Sequence of chain 1.A:
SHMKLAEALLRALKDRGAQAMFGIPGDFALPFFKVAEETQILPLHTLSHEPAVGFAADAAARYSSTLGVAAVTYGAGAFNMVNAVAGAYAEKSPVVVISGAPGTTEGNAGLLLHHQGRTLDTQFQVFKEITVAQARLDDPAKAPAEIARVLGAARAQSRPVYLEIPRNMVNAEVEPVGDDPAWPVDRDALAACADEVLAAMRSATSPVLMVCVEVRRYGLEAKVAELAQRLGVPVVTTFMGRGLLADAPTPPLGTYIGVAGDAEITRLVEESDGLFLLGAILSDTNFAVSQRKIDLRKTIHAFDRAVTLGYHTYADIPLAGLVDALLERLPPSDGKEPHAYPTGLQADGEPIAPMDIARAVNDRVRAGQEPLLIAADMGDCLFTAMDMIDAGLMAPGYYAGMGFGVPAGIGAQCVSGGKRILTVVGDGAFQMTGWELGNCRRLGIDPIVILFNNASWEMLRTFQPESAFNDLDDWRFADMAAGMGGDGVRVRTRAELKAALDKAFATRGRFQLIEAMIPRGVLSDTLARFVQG

This small molecule binds to this protein.
Small molecule (SMILES): O=C(O)C(=O)CCCc1ccccc1

Sequence of chain 1.B:
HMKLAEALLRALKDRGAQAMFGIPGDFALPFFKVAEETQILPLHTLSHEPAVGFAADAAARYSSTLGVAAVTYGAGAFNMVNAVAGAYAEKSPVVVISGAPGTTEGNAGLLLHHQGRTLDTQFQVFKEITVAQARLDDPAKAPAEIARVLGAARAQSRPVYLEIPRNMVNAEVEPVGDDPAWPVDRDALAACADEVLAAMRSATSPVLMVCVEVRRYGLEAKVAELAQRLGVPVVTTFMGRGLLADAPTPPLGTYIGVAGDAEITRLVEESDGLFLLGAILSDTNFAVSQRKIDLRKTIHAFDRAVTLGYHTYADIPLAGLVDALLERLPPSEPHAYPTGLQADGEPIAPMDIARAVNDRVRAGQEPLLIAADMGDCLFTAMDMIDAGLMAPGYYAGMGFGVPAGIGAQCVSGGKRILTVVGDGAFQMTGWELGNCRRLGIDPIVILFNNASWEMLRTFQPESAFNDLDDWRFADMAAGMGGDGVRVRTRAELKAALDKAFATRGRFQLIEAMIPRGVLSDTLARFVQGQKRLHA

Binding-site contacts:
Ligand atom O1 contacts residue GLY44 of chain 1.A at 3.6 Å.
Ligand atom C9 contacts residue MET481 of chain 1.B at 3.7 Å (hydrophobic).
Ligand atom C11 contacts residue HIS133 of chain 1.A at 3.6 Å.
Ligand atom C10 contacts residue TPW1 of chain 1.J at 3.5 Å.
Ligand atom C7 contacts residue PHE552 of chain 1.B at 3.9 Å (hydrophobic).
Ligand atom C2 contacts residue ASP45 of chain 1.A at 3.9 Å.
Ligand atom C3 contacts residue ASP45 of chain 1.A at 3.7 Å.
Ligand atom C10 contacts residue HIS132 of chain 1.A at 4.0 Å.
Ligand atom O3 contacts residue TPW1 of chain 1.J at 3.2 Å (h-bond).
Ligand atom C11 contacts residue TPW1 of chain 1.J at 3.4 Å.
Ligand atom C8 contacts residue ALA422 of chain 1.B at 4.0 Å (hydrophobic).
Ligand atom C5 contacts residue THR303 of chain 1.B at 3.6 Å.
Ligand atom C6 contacts residue PHE552 of chain 1.B at 3.7 Å (hydrophobic).
Ligand atom C1 contacts residue PHE552 of chain 1.B at 3.5 Å (hydrophobic).
Ligand atom O1 contacts residue ASP45 of chain 1.A at 3.2 Å (salt-bridge).
Ligand atom C3 contacts residue GLN556 of chain 1.B at 3.8 Å.
Ligand atom O2 contacts residue GLY44 of chain 1.A at 3.6 Å.
Ligand atom O2 contacts residue ASP45 of chain 1.A at 2.6 Å (salt-bridge).
Ligand atom C4 contacts residue HIS132 of chain 1.A at 3.5 Å.
Ligand atom C8 contacts residue HIS132 of chain 1.A at 3.9 Å.
Ligand atom C2 contacts residue PHE485 of chain 1.B at 3.6 Å (hydrophobic).
Ligand atom C10 contacts residue ASP45 of chain 1.A at 4.0 Å.
Ligand atom C5 contacts residue PHE552 of chain 1.B at 3.9 Å (hydrophobic).
Ligand atom O3 contacts residue HIS133 of chain 1.A at 3.1 Å (h-bond).
Ligand atom C5 contacts residue HIS132 of chain 1.A at 3.3 Å.
Ligand atom C10 contacts residue HIS133 of chain 1.A at 3.6 Å.
Ligand atom C2 contacts residue PHE552 of chain 1.B at 3.7 Å (hydrophobic).
Ligand atom O1 contacts residue HIS133 of chain 1.A at 2.8 Å (h-bond).
Ligand atom C6 contacts residue HIS132 of chain 1.A at 3.7 Å.
Ligand atom C6 contacts residue THR303 of chain 1.B at 3.3 Å.
Ligand atom O1 contacts residue TPW1 of chain 1.J at 3.4 Å.
Ligand atom C4 contacts residue ASP302 of chain 1.B at 3.9 Å.
Ligand atom O3 contacts residue ALA422 of chain 1.B at 3.5 Å (h-bond).
Ligand atom O2 contacts residue LEU482 of chain 1.B at 3.6 Å.
Ligand atom C3 contacts residue PHE485 of chain 1.B at 4.0 Å (hydrophobic).
Ligand atom C11 contacts residue ASP45 of chain 1.A at 3.1 Å.
Ligand atom O2 contacts residue TPW1 of chain 1.J at 3.6 Å.
Ligand atom C4 contacts residue GLN556 of chain 1.B at 3.5 Å.
Ligand atom C3 contacts residue HIS132 of chain 1.A at 3.8 Å.
Ligand atom C5 contacts residue ASP302 of chain 1.B at 3.6 Å.